Sequence of chain 1.B:
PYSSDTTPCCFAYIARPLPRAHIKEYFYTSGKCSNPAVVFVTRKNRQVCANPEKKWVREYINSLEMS

A protein and the small-molecule ligand that binds it are described below.
Small molecule (SMILES): CCCCCONCC=O

Binding-site contacts:
Ligand atom C2 contacts residue TYR2 of chain 1.B at 3.8 Å (hydrophobic).
Ligand atom N3 contacts residue PRO1 of chain 1.B at 3.6 Å.
Ligand atom C1 contacts residue PRO1 of chain 1.B at 1.3 Å (hydrophobic).
Ligand atom C2 contacts residue PRO1 of chain 1.B at 2.4 Å (hydrophobic).
Ligand atom O1 contacts residue PRO1 of chain 1.B at 2.3 Å (h-bond).
Ligand atom N3 contacts residue TYR2 of chain 1.B at 3.9 Å.
Ligand atom C1 contacts residue TYR2 of chain 1.B at 4.1 Å (hydrophobic).
Ligand atom O4 contacts residue TYR2 of chain 1.B at 4.0 Å.